Binding-site contacts:
Ligand atom C5 contacts residue ASN376 of chain 1.J at 3.7 Å.
Ligand atom C2 contacts residue ASN376 of chain 1.J at 2.5 Å.
Ligand atom N2 contacts residue ASN376 of chain 1.J at 2.9 Å (h-bond).
Ligand atom C7 contacts residue ASN376 of chain 1.J at 3.3 Å.
Ligand atom C1 contacts residue ASN376 of chain 1.J at 1.4 Å.
Ligand atom C8 contacts residue ASN376 of chain 1.J at 4.4 Å.
Ligand atom O5 contacts residue ASN376 of chain 1.J at 2.4 Å (h-bond).
Ligand atom C3 contacts residue ASN376 of chain 1.J at 3.8 Å.
Ligand atom O7 contacts residue ASN376 of chain 1.J at 3.3 Å (h-bond).
Ligand atom C4 contacts residue ASN376 of chain 1.J at 4.2 Å.

Sequence of chain 1.J:
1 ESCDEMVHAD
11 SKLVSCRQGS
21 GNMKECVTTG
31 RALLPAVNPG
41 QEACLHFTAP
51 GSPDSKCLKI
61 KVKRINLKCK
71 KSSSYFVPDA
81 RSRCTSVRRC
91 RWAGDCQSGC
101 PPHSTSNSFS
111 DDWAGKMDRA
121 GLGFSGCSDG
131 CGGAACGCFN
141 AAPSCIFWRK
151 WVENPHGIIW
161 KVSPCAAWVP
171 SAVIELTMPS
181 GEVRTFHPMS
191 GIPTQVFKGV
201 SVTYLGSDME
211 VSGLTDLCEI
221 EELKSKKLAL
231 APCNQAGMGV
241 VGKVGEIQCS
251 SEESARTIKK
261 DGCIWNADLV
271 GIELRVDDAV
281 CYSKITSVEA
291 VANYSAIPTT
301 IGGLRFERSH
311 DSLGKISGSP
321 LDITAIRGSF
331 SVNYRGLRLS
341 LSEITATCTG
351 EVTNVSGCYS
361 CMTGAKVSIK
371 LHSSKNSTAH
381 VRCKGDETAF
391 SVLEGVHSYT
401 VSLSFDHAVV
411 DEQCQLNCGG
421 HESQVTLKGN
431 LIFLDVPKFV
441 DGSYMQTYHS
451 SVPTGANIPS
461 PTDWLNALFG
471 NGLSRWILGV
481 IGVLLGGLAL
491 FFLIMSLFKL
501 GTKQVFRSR

This small molecule binds to this protein.
Small molecule (SMILES): CC(=O)N[C@@H]1[C@@H](O)[C@H](O)[C@@H](CO)O[C@H]1O